Binding-site contacts:
Ligand atom N1 contacts residue TYR85 of chain 36.C at 3.6 Å.
Ligand atom P contacts residue SER51 of chain 40.D at 3.4 Å.
Ligand atom OP2 contacts residue LYS57 of chain 40.D at 3.4 Å.
Ligand atom C4' contacts residue TYR85 of chain 36.C at 3.3 Å (hydrophobic).
Ligand atom OP2 contacts residue TYR85 of chain 36.C at 2.5 Å (h-bond).
Ligand atom N6 contacts residue CYS46 of chain 36.C at 3.4 Å (h-bond).
Ligand atom C2 contacts residue SER47 of chain 36.C at 3.0 Å.
Ligand atom OP2 contacts residue LYS43 of chain 36.C at 3.2 Å (salt-bridge).
Ligand atom O2 contacts residue ASN87 of chain 36.C at 3.2 Å (h-bond).
Ligand atom C5' contacts residue SER51 of chain 40.D at 3.5 Å.
Ligand atom OP2 contacts residue ASN55 of chain 40.D at 3.2 Å (h-bond).
Ligand atom OP2 contacts residue SER51 of chain 40.D at 3.2 Å (h-bond).
Ligand atom P contacts residue TYR85 of chain 36.C at 3.5 Å.
Ligand atom C2' contacts residue TYR85 of chain 36.C at 3.4 Å (hydrophobic).
Ligand atom C5 contacts residue THR45 of chain 36.C at 3.3 Å.
Ligand atom C2' contacts residue GLU63 of chain 36.C at 3.5 Å.
Ligand atom O2' contacts residue GLU63 of chain 36.C at 3.0 Å (salt-bridge).
Ligand atom N7 contacts residue THR45 of chain 36.C at 2.6 Å (h-bond).
Ligand atom C6 contacts residue THR45 of chain 36.C at 3.5 Å.
Ligand atom C4 contacts residue TYR85 of chain 36.C at 3.5 Å (hydrophobic).
Ligand atom OP2 contacts residue ARG49 of chain 40.D at 2.4 Å (salt-bridge).
Ligand atom OP1 contacts residue SER52 of chain 40.D at 3.0 Å.
Ligand atom O3' contacts residue SER51 of chain 40.D at 3.5 Å (h-bond).
Ligand atom N6 contacts residue THR59 of chain 36.C at 2.9 Å (h-bond).
Ligand atom N1 contacts residue THR59 of chain 36.C at 3.6 Å.
Ligand atom C5' contacts residue TYR85 of chain 36.C at 3.1 Å (hydrophobic).
Ligand atom OP2 contacts residue LYS57 of chain 40.D at 2.7 Å (salt-bridge).
Ligand atom N6 contacts residue THR45 of chain 36.C at 2.9 Å (h-bond).
Ligand atom C5 contacts residue TYR85 of chain 36.C at 3.5 Å (hydrophobic).
Ligand atom OP1 contacts residue SER51 of chain 40.D at 2.7 Å (h-bond).
Ligand atom C3' contacts residue TYR85 of chain 36.C at 3.3 Å (hydrophobic).
Ligand atom O4' contacts residue LYS61 of chain 36.C at 3.1 Å (salt-bridge).
Ligand atom O2' contacts residue TYR85 of chain 36.C at 3.5 Å.
Ligand atom OP1 contacts residue ASN55 of chain 40.D at 3.3 Å (h-bond).
Ligand atom N1 contacts residue SER47 of chain 36.C at 2.7 Å (h-bond).
Ligand atom OP1 contacts residue SER51 of chain 40.D at 3.3 Å.
Ligand atom C6 contacts residue TYR85 of chain 36.C at 3.5 Å (hydrophobic).
Ligand atom P contacts residue ARG49 of chain 40.D at 2.9 Å.
Ligand atom OP1 contacts residue ARG49 of chain 40.D at 2.5 Å (salt-bridge).
Ligand atom O3' contacts residue TYR85 of chain 36.C at 3.6 Å.

Sequence of chain 36.C:
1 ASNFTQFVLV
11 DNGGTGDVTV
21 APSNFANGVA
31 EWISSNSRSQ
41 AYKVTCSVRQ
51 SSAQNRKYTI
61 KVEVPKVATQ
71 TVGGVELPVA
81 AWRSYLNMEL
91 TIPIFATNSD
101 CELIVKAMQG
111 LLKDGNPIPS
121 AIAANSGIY

Sequence of chain 40.D:
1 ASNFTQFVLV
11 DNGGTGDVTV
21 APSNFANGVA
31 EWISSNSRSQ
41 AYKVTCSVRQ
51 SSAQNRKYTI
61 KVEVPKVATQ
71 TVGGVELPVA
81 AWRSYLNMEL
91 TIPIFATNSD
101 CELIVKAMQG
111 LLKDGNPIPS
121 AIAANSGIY

This protein binds this small molecule.
Small molecule (SMILES): Nc1ccn([C@@H]2O[C@H](CO[P](=O)(O)O[C@H]3[C@@H](O)[C@H](n4ccc(N)nc4=O)O[C@@H]3CO[P](=O)(O)O[C@H]3[C@@H](O)[C@H](n4cnc5c(N)ncnc54)O[C@@H]3CO[P](=O)(O)O[C@H]3[C@@H](O)[C@H](n4ccc(N)nc4=O)O[C@@H]3CO[P](=O)(O)O[C@H]3[C@@H](O)[C@H](n4ccc(=O)[nH]c4=O)O[C@@H]3CO[P](=O)(O)O[C@H]3[C@@H](O)[C@H](n4cnc5c(N)ncnc54)O[C@@H]3CO[P](=O)(O)O[C@H]3[C@@H](O)[C@H](n4cnc5c(=O)nc(N)[nH]c54)O[C@@H]3CO[P](=O)(O)O[C@H]3[C@@H](O)[C@H](n4cnc5c(=O)nc(N)[nH]c54)O[C@@H]3CO)[C@@H](O)[C@H]2O)c(=O)n1